This small molecule binds to this protein.
Small molecule (SMILES): CC(=O)N[C@H]1[C@H](O[C@H]2[C@H](O)[C@@H](NC(C)=O)CO[C@@H]2CO)O[C@H](CO)[C@@H](O)[C@@H]1O

Sequence of chain 1.A:
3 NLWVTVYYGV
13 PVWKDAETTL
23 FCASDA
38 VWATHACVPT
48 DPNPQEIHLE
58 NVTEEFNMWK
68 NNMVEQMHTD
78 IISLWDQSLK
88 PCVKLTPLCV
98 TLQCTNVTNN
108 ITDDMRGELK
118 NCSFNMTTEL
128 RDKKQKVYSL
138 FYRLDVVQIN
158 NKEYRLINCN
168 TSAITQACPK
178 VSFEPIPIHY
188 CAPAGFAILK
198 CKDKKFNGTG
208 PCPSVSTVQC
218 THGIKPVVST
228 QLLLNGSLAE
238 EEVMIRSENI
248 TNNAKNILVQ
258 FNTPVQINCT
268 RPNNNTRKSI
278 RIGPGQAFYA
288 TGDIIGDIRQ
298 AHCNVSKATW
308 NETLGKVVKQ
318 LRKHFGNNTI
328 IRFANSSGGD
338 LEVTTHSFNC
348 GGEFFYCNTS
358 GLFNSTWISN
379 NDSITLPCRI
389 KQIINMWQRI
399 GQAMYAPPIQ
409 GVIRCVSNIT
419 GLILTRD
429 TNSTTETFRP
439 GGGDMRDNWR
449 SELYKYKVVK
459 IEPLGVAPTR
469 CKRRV

Binding-site contacts:
Ligand atom C6 contacts residue LEU235 of chain 1.A at 3.6 Å (hydrophobic).
Ligand atom C8 contacts residue NAG1 of chain 1.P at 3.2 Å.
Ligand atom C3 contacts residue ASN416 of chain 1.A at 3.7 Å.
Ligand atom C5 contacts residue ASN416 of chain 1.A at 3.5 Å.
Ligand atom C1 contacts residue ASN416 of chain 1.A at 1.4 Å.
Ligand atom C8 contacts residue ASN416 of chain 1.A at 4.4 Å.
Ligand atom C7 contacts residue NAG1 of chain 1.P at 4.2 Å.
Ligand atom O5 contacts residue ASN416 of chain 1.A at 2.2 Å (h-bond).
Ligand atom N2 contacts residue ASN416 of chain 1.A at 2.7 Å (h-bond).
Ligand atom O7 contacts residue ASN416 of chain 1.A at 3.7 Å.
Ligand atom C5 contacts residue PRO261 of chain 1.A at 3.2 Å (hydrophobic).
Ligand atom C8 contacts residue ASN232 of chain 1.A at 4.5 Å.
Ligand atom O5 contacts residue PRO261 of chain 1.A at 2.8 Å.
Ligand atom C2 contacts residue ASN416 of chain 1.A at 2.4 Å.
Ligand atom C4 contacts residue ASN416 of chain 1.A at 4.1 Å.
Ligand atom O6 contacts residue LEU235 of chain 1.A at 3.2 Å.
Ligand atom C6 contacts residue PRO261 of chain 1.A at 3.0 Å (hydrophobic).
Ligand atom C7 contacts residue ASN416 of chain 1.A at 3.3 Å.
Ligand atom O6 contacts residue PRO261 of chain 1.A at 2.3 Å.
Ligand atom C1 contacts residue PRO261 of chain 1.A at 3.4 Å (hydrophobic).
Ligand atom O7 contacts residue NAG1 of chain 1.P at 4.1 Å.